Binding-site contacts:
Ligand atom N2 contacts residue PRO89 of chain 1.A at 2.9 Å (h-bond).
Ligand atom N1 contacts residue THR143 of chain 1.A at 2.6 Å (h-bond).
Ligand atom C10 contacts residue SER142 of chain 1.A at 3.2 Å.
Ligand atom C9 contacts residue TYR61 of chain 1.A at 3.6 Å (hydrophobic).
Ligand atom C4 contacts residue GLU193 of chain 1.A at 3.6 Å.
Ligand atom C2 contacts residue THR143 of chain 1.A at 3.3 Å.
Ligand atom C6 contacts residue THR174 of chain 1.A at 3.9 Å.
Ligand atom O1 contacts residue THR143 of chain 1.A at 3.6 Å.
Ligand atom N1 contacts residue GLU193 of chain 1.A at 3.7 Å.
Ligand atom C5 contacts residue TYR61 of chain 1.A at 3.2 Å (hydrophobic).
Ligand atom C6 contacts residue GLU13 of chain 1.A at 3.5 Å.
Ligand atom C8 contacts residue MET196 of chain 1.A at 3.7 Å (hydrophobic).
Ligand atom O3 contacts residue PRO89 of chain 1.A at 3.6 Å.
Ligand atom C6 contacts residue TYR61 of chain 1.A at 3.5 Å (hydrophobic).
Ligand atom N2 contacts residue GLU193 of chain 1.A at 2.6 Å (salt-bridge).
Ligand atom C11 contacts residue THR91 of chain 1.A at 3.7 Å.
Ligand atom C11 contacts residue ARG96 of chain 1.A at 3.4 Å.
Ligand atom O3 contacts residue SER142 of chain 1.A at 3.8 Å.
Ligand atom O2 contacts residue THR143 of chain 1.A at 3.2 Å (h-bond).
Ligand atom O4 contacts residue ARG96 of chain 1.A at 2.8 Å (salt-bridge).
Ligand atom C7 contacts residue GLU193 of chain 1.A at 3.8 Å.
Ligand atom N2 contacts residue THR91 of chain 1.A at 2.9 Å (h-bond).
Ligand atom O1 contacts residue LEU192 of chain 1.A at 3.4 Å.
Ligand atom C3 contacts residue GLU193 of chain 1.A at 3.4 Å.
Ligand atom C7 contacts residue MET196 of chain 1.A at 3.7 Å (hydrophobic).
Ligand atom O3 contacts residue ARG96 of chain 1.A at 2.8 Å (salt-bridge).
Ligand atom C1 contacts residue GLU193 of chain 1.A at 3.4 Å.
Ligand atom O3 contacts residue THR91 of chain 1.A at 2.8 Å (h-bond).
Ligand atom O4 contacts residue SER142 of chain 1.A at 2.7 Å (h-bond).
Ligand atom C10 contacts residue GLU193 of chain 1.A at 3.5 Å.
Ligand atom O3 contacts residue TYR61 of chain 1.A at 3.9 Å.
Ligand atom C11 contacts residue SER142 of chain 1.A at 3.1 Å.
Ligand atom N2 contacts residue TYR220 of chain 1.A at 3.5 Å.
Ligand atom O2 contacts residue SER142 of chain 1.A at 3.5 Å (h-bond).
Ligand atom O1 contacts residue GLU193 of chain 1.A at 2.8 Å (salt-bridge).
Ligand atom O4 contacts residue TYR61 of chain 1.A at 3.6 Å.
Ligand atom C10 contacts residue THR91 of chain 1.A at 3.5 Å.
Ligand atom C8 contacts residue GLU193 of chain 1.A at 3.6 Å.
Ligand atom O4 contacts residue GLY141 of chain 1.A at 3.4 Å.
Ligand atom O3 contacts residue LEU90 of chain 1.A at 3.6 Å.

A protein and the small-molecule ligand that binds it are described below.
Small molecule (SMILES): N[C@@H](CC1=CCCCc2onc(O)c21)C(=O)O

Sequence of chain 1.A:
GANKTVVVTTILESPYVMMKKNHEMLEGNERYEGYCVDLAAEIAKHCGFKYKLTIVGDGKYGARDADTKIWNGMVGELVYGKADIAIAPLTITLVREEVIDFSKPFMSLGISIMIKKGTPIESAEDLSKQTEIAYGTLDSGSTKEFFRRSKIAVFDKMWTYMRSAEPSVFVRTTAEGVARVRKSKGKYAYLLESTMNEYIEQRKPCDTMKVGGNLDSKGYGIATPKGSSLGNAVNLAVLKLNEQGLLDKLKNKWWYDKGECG